Sequence of chain 1.E:
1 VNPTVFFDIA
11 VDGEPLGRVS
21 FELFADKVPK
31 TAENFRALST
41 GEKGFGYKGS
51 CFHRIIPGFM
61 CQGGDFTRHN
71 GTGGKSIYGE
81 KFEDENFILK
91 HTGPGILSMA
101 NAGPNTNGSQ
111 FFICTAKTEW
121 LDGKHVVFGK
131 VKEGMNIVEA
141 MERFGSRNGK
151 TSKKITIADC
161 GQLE

Binding-site contacts:
Ligand atom CG contacts residue MET60 of chain 1.E at 3.7 Å (hydrophobic).
Ligand atom C contacts residue TRP120 of chain 1.E at 3.7 Å (hydrophobic).
Ligand atom CE1 contacts residue THR72 of chain 1.E at 3.4 Å.
Ligand atom CA contacts residue HIS125 of chain 1.E at 3.6 Å.
Ligand atom CB contacts residue HIS125 of chain 1.E at 3.6 Å.
Ligand atom O contacts residue LEU121 of chain 1.E at 3.5 Å.
Ligand atom C contacts residue TRP120 of chain 1.E at 3.3 Å (hydrophobic).
Ligand atom CD contacts residue GLN62 of chain 1.E at 3.6 Å.
Ligand atom C contacts residue PHE59 of chain 1.E at 3.5 Å (hydrophobic).
Ligand atom N contacts residue ASN101 of chain 1.E at 2.8 Å (h-bond).
Ligand atom CA contacts residue GLY71 of chain 1.E at 3.6 Å.
Ligand atom CA contacts residue PHE59 of chain 1.E at 3.6 Å (hydrophobic).
Ligand atom O contacts residue GLN62 of chain 1.E at 2.8 Å (h-bond).
Ligand atom O contacts residue ALA102 of chain 1.E at 3.8 Å.
Ligand atom CB contacts residue LEU121 of chain 1.E at 3.6 Å (hydrophobic).
Ligand atom C contacts residue PHE59 of chain 1.E at 3.5 Å (hydrophobic).
Ligand atom O contacts residue TRP120 of chain 1.E at 2.6 Å (h-bond).
Ligand atom CA contacts residue ASN101 of chain 1.E at 3.8 Å.
Ligand atom CA contacts residue GLN62 of chain 1.E at 3.6 Å.
Ligand atom CB contacts residue ASN101 of chain 1.E at 3.4 Å.
Ligand atom OXT contacts residue TRP120 of chain 1.E at 3.2 Å.
Ligand atom CG contacts residue PHE112 of chain 1.E at 3.6 Å (hydrophobic).
Ligand atom O contacts residue ASN101 of chain 1.E at 3.6 Å.
Ligand atom O contacts residue TRP120 of chain 1.E at 3.0 Å.
Ligand atom CA contacts residue ASN101 of chain 1.E at 3.3 Å.
Ligand atom CB contacts residue ALA100 of chain 1.E at 3.1 Å (hydrophobic).
Ligand atom O contacts residue PHE59 of chain 1.E at 3.1 Å.
Ligand atom O contacts residue PHE59 of chain 1.E at 3.2 Å.
Ligand atom C contacts residue ASN101 of chain 1.E at 3.6 Å.
Ligand atom C contacts residue GLN62 of chain 1.E at 3.6 Å.
Ligand atom NE2 contacts residue THR72 of chain 1.E at 3.1 Å (h-bond).
Ligand atom CB contacts residue TRP120 of chain 1.E at 3.4 Å (hydrophobic).
Ligand atom N contacts residue PHE59 of chain 1.E at 3.5 Å.
Ligand atom N contacts residue ARG54 of chain 1.E at 3.6 Å.
Ligand atom CD2 contacts residue THR72 of chain 1.E at 3.6 Å.
Ligand atom N contacts residue GLY71 of chain 1.E at 3.1 Å (h-bond).
Ligand atom O contacts residue ARG54 of chain 1.E at 2.8 Å (salt-bridge).
Ligand atom CB contacts residue ALA102 of chain 1.E at 3.8 Å (hydrophobic).
Ligand atom CD contacts residue ARG54 of chain 1.E at 3.4 Å.
Ligand atom CB contacts residue PHE59 of chain 1.E at 3.7 Å (hydrophobic).

This small molecule binds to this protein.
Small molecule (SMILES): CC[C@H](C)[C@H](NC(=O)[C@@H]1CCCN1C(=O)CNC(=O)[C@H](C)NC(=O)[C@@H](N)Cc1cnc[nH]1)C(=O)N[C@@H](C)C(=O)O